Sequence of chain 1.C:
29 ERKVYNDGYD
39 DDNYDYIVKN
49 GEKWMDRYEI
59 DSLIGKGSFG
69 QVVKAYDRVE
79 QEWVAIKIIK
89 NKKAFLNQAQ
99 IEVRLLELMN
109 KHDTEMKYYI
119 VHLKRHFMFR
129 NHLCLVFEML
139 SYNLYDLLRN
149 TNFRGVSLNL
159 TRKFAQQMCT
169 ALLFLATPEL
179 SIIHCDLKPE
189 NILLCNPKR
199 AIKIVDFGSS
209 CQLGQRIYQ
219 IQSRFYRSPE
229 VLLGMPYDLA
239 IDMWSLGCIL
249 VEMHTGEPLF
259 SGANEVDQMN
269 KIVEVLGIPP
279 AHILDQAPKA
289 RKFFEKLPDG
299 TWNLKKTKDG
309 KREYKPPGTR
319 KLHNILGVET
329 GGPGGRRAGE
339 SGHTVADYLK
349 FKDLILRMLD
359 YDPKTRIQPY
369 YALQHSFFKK

Binding-site contacts:
Ligand atom CAR contacts residue LEU138 of chain 1.C at 4.0 Å (hydrophobic).
Ligand atom CAV contacts residue LEU191 of chain 1.C at 3.7 Å (hydrophobic).
Ligand atom CAV contacts residue LEU138 of chain 1.C at 3.6 Å (hydrophobic).
Ligand atom CAQ contacts residue LEU191 of chain 1.C at 3.3 Å (hydrophobic).
Ligand atom CAT contacts residue PHE135 of chain 1.C at 3.7 Å (hydrophobic).
Ligand atom OAM contacts residue GLU100 of chain 1.C at 4.1 Å.
Ligand atom NAI contacts residue VAL70 of chain 1.C at 3.8 Å.
Ligand atom CAS contacts residue ALA83 of chain 1.C at 3.4 Å (hydrophobic).
Ligand atom OAW contacts residue MET137 of chain 1.C at 3.8 Å.
Ligand atom CAE contacts residue LYS64 of chain 1.C at 4.0 Å.
Ligand atom NAG contacts residue PHE67 of chain 1.C at 3.5 Å.
Ligand atom OAW contacts residue LEU138 of chain 1.C at 3.1 Å (h-bond).
Ligand atom NAL contacts residue ASP204 of chain 1.C at 3.2 Å (salt-bridge).
Ligand atom CAR contacts residue LEU191 of chain 1.C at 3.8 Å (hydrophobic).
Ligand atom CAS contacts residue PHE135 of chain 1.C at 4.0 Å (hydrophobic).
Ligand atom CAN contacts residue PHE135 of chain 1.C at 4.1 Å (hydrophobic).
Ligand atom CAR contacts residue ALA83 of chain 1.C at 3.5 Å (hydrophobic).
Ligand atom OAU contacts residue ILE62 of chain 1.C at 3.6 Å.
Ligand atom CAS contacts residue GLU136 of chain 1.C at 3.4 Å.
Ligand atom CAN contacts residue VAL203 of chain 1.C at 4.0 Å (hydrophobic).
Ligand atom CAT contacts residue ALA83 of chain 1.C at 4.0 Å (hydrophobic).
Ligand atom NAL contacts residue LYS85 of chain 1.C at 3.9 Å.
Ligand atom NAL contacts residue PHE67 of chain 1.C at 4.0 Å.
Ligand atom CAH contacts residue ASP204 of chain 1.C at 3.9 Å.
Ligand atom CAJ contacts residue VAL203 of chain 1.C at 4.0 Å (hydrophobic).
Ligand atom CAV contacts residue ILE62 of chain 1.C at 3.6 Å (hydrophobic).
Ligand atom OAW contacts residue ALA83 of chain 1.C at 3.8 Å.
Ligand atom OAW contacts residue LEU191 of chain 1.C at 4.0 Å.
Ligand atom NAG contacts residue ASP204 of chain 1.C at 3.9 Å.
Ligand atom CAS contacts residue LEU138 of chain 1.C at 4.0 Å (hydrophobic).
Ligand atom CAD contacts residue ASN141 of chain 1.C at 4.0 Å.
Ligand atom OAU contacts residue LEU191 of chain 1.C at 3.1 Å.
Ligand atom CAH contacts residue PHE67 of chain 1.C at 3.9 Å (hydrophobic).
Ligand atom CAP contacts residue LEU191 of chain 1.C at 3.7 Å (hydrophobic).
Ligand atom OAM contacts residue ASP204 of chain 1.C at 3.2 Å (salt-bridge).
Ligand atom OAM contacts residue LYS85 of chain 1.C at 3.2 Å (salt-bridge).
Ligand atom CAV contacts residue MET137 of chain 1.C at 3.6 Å (hydrophobic).
Ligand atom CAK contacts residue ASP204 of chain 1.C at 3.8 Å.
Ligand atom CAC contacts residue ASN141 of chain 1.C at 3.6 Å.
Ligand atom CAK contacts residue LYS85 of chain 1.C at 3.9 Å.

A small-molecule ligand and the protein it binds are described below.
Small molecule (SMILES): O=C1N=C(Nc2ccccc2)N=C1Cc1ccc2c(c1)OCO2